Binding-site contacts:
Ligand atom C12 contacts residue SER213 of chain 1.C at 3.5 Å.
Ligand atom O3 contacts residue HIS267 of chain 1.C at 3.1 Å (h-bond).
Ligand atom C17 contacts residue THR193 of chain 1.C at 3.7 Å.
Ligand atom C15 contacts residue ZN1 of chain 1.O at 2.9 Å.
Ligand atom BR contacts residue VAL219 of chain 1.C at 3.5 Å.
Ligand atom O4 contacts residue ASP244 of chain 1.C at 3.3 Å (salt-bridge).
Ligand atom O2 contacts residue HIS81 of chain 1.C at 3.6 Å.
Ligand atom N1 contacts residue PHE194 of chain 1.C at 3.8 Å.
Ligand atom C17 contacts residue PHE194 of chain 1.C at 3.7 Å (hydrophobic).
Ligand atom O2 contacts residue THR193 of chain 1.C at 2.4 Å (h-bond).
Ligand atom C6 contacts residue PHE194 of chain 1.C at 3.8 Å (hydrophobic).
Ligand atom N2 contacts residue ZN1 of chain 1.O at 3.0 Å.
Ligand atom N2 contacts residue HIS267 of chain 1.C at 2.7 Å (h-bond).
Ligand atom O3 contacts residue HIS81 of chain 1.C at 3.3 Å (h-bond).
Ligand atom O4 contacts residue LYS241 of chain 1.C at 3.5 Å (salt-bridge).
Ligand atom O2 contacts residue ASP244 of chain 1.C at 3.5 Å (salt-bridge).
Ligand atom C5 contacts residue GLY195 of chain 1.C at 3.7 Å.
Ligand atom C7 contacts residue PHE194 of chain 1.C at 3.4 Å (hydrophobic).
Ligand atom C14 contacts residue MET65 of chain 1.C at 3.6 Å (hydrophobic).
Ligand atom O2 contacts residue HIS240 of chain 1.C at 3.1 Å (h-bond).
Ligand atom N2 contacts residue ASP244 of chain 1.C at 3.5 Å (salt-bridge).
Ligand atom O3 contacts residue GLU80 of chain 1.C at 2.4 Å (salt-bridge).
Ligand atom C15 contacts residue ASP244 of chain 1.C at 3.5 Å.
Ligand atom C3 contacts residue MET65 of chain 1.C at 3.7 Å (hydrophobic).
Ligand atom C7 contacts residue LEU21 of chain 1.C at 3.8 Å (hydrophobic).
Ligand atom C12 contacts residue GLY212 of chain 1.C at 3.6 Å.
Ligand atom C13 contacts residue ALA217 of chain 1.C at 3.7 Å (hydrophobic).
Ligand atom C7 contacts residue THR193 of chain 1.C at 3.4 Å.
Ligand atom C11 contacts residue VAL219 of chain 1.C at 3.8 Å (hydrophobic).
Ligand atom O2 contacts residue ZN1 of chain 1.O at 2.2 Å.
Ligand atom N2 contacts residue GLU80 of chain 1.C at 3.0 Å (salt-bridge).
Ligand atom C15 contacts residue THR193 of chain 1.C at 3.3 Å.
Ligand atom O1 contacts residue MET65 of chain 1.C at 3.5 Å (h-bond).
Ligand atom O3 contacts residue ZN1 of chain 1.O at 2.1 Å.
Ligand atom C12 contacts residue VAL219 of chain 1.C at 3.6 Å (hydrophobic).
Ligand atom C14 contacts residue THR193 of chain 1.C at 3.7 Å.
Ligand atom O3 contacts residue ASP244 of chain 1.C at 2.9 Å (salt-bridge).
Ligand atom N2 contacts residue MET65 of chain 1.C at 3.3 Å (h-bond).
Ligand atom N1 contacts residue THR193 of chain 1.C at 2.9 Å (h-bond).
Ligand atom C2 contacts residue PHE194 of chain 1.C at 3.6 Å (hydrophobic).

This small molecule binds to this protein.
Small molecule (SMILES): C[C@@H](O)[C@H](NC(=O)c1ccc(-c2ccc(Br)cc2)cc1)C(=O)NO

Sequence of chain 1.C:
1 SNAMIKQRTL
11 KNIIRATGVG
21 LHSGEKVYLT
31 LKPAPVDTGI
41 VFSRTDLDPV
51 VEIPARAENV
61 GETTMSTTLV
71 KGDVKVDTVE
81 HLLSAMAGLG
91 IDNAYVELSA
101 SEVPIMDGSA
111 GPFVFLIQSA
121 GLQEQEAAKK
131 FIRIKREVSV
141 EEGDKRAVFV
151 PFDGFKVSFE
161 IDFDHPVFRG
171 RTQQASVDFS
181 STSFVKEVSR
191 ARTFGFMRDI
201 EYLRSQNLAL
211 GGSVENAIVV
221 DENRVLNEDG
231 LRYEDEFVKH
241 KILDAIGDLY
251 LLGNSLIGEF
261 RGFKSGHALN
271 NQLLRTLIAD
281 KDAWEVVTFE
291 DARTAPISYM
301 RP